Binding-site contacts:
Ligand atom C8 contacts residue ASN67 of chain 46.A at 4.3 Å.
Ligand atom O5 contacts residue ASN67 of chain 46.A at 2.4 Å (h-bond).
Ligand atom C8 contacts residue PHE90 of chain 46.A at 3.7 Å (hydrophobic).
Ligand atom C4 contacts residue ASN67 of chain 46.A at 4.2 Å.
Ligand atom N2 contacts residue ASN67 of chain 46.A at 2.9 Å (h-bond).
Ligand atom C5 contacts residue ASN67 of chain 46.A at 3.7 Å.
Ligand atom C3 contacts residue ASN67 of chain 46.A at 3.8 Å.
Ligand atom O7 contacts residue ASN67 of chain 46.A at 4.3 Å.
Ligand atom C8 contacts residue MET118 of chain 46.A at 4.3 Å (hydrophobic).
Ligand atom C2 contacts residue ASN67 of chain 46.A at 2.5 Å.
Ligand atom C7 contacts residue ASN67 of chain 46.A at 3.9 Å.
Ligand atom C1 contacts residue ASN67 of chain 46.A at 1.4 Å.

Sequence of chain 46.A:
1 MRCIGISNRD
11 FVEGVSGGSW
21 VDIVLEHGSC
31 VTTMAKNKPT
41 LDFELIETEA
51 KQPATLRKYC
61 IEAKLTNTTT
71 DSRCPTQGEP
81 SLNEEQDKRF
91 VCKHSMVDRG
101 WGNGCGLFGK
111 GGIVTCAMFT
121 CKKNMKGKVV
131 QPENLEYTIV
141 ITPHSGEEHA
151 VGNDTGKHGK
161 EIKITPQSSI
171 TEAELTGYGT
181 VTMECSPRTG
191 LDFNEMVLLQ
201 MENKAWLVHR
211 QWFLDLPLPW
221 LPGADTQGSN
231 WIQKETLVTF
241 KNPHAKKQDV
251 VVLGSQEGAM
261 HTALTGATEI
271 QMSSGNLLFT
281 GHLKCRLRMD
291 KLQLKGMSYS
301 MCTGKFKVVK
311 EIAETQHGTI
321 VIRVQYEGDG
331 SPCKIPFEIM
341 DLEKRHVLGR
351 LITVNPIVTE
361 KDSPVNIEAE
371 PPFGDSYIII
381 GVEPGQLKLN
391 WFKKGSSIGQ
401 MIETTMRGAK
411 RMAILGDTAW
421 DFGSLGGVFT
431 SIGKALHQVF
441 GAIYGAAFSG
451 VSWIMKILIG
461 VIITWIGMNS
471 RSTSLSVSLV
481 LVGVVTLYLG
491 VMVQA

The small molecule below binds the protein below.
Small molecule (SMILES): CC(=O)N[C@@H]1[C@@H](O)[C@H](O)[C@@H](CO)O[C@H]1O